Binding-site contacts:
Ligand atom C1 contacts residue SER183 of chain 1.A at 3.7 Å.
Ligand atom C10 contacts residue LEU324 of chain 1.A at 3.8 Å (hydrophobic).
Ligand atom C2 contacts residue CYS104 of chain 1.A at 3.9 Å (hydrophobic).
Ligand atom C37 contacts residue GLN270 of chain 1.A at 3.9 Å.
Ligand atom C31 contacts residue SER281 of chain 1.A at 3.6 Å.
Ligand atom O42 contacts residue TYR189 of chain 1.A at 3.7 Å.
Ligand atom O18 contacts residue PHE285 of chain 1.A at 3.2 Å.
Ligand atom N11 contacts residue PHE285 of chain 1.A at 3.7 Å.
Ligand atom C31 contacts residue TYR189 of chain 1.A at 3.5 Å (hydrophobic).
Ligand atom C37 contacts residue HIS214 of chain 1.A at 3.9 Å.
Ligand atom C1 contacts residue CYS104 of chain 1.A at 3.9 Å (hydrophobic).
Ligand atom C33 contacts residue GLN225 of chain 1.A at 3.9 Å.
Ligand atom C16 contacts residue PHE211 of chain 1.A at 3.3 Å (hydrophobic).
Ligand atom S17 contacts residue FE1 of chain 1.H at 3.8 Å.
Ligand atom C37 contacts residue LEU231 of chain 1.A at 4.0 Å (hydrophobic).
Ligand atom O18 contacts residue PRO283 of chain 1.A at 3.8 Å.
Ligand atom O15 contacts residue LEU324 of chain 1.A at 3.6 Å.
Ligand atom C33 contacts residue LEU231 of chain 1.A at 3.9 Å (hydrophobic).
Ligand atom N14 contacts residue TYR91 of chain 1.A at 3.0 Å (h-bond).
Ligand atom C33 contacts residue SER281 of chain 1.A at 3.8 Å.
Ligand atom S17 contacts residue PHE211 of chain 1.A at 3.2 Å.
Ligand atom C33 contacts residue LEU223 of chain 1.A at 3.5 Å (hydrophobic).
Ligand atom N14 contacts residue CYS104 of chain 1.A at 3.8 Å.
Ligand atom O20 contacts residue CYS104 of chain 1.A at 4.0 Å.
Ligand atom C1 contacts residue ARG87 of chain 1.A at 3.4 Å.
Ligand atom O43 contacts residue TYR189 of chain 1.A at 2.5 Å (h-bond).
Ligand atom C30 contacts residue ILE187 of chain 1.A at 4.0 Å (hydrophobic).
Ligand atom O42 contacts residue SER281 of chain 1.A at 2.7 Å (h-bond).
Ligand atom C31 contacts residue ILE187 of chain 1.A at 3.9 Å (hydrophobic).
Ligand atom S17 contacts residue HIS214 of chain 1.A at 3.1 Å (h-bond).
Ligand atom O15 contacts residue THR331 of chain 1.A at 3.9 Å.
Ligand atom C4 contacts residue PHE285 of chain 1.A at 3.8 Å (hydrophobic).
Ligand atom O19 contacts residue SER183 of chain 1.A at 2.7 Å (h-bond).
Ligand atom O20 contacts residue ARG87 of chain 1.A at 2.7 Å (salt-bridge).
Ligand atom S17 contacts residue LEU324 of chain 1.A at 3.8 Å.
Ligand atom O19 contacts residue ARG87 of chain 1.A at 2.8 Å (salt-bridge).
Ligand atom C3 contacts residue LEU321 of chain 1.A at 3.9 Å (hydrophobic).
Ligand atom C37 contacts residue VAL272 of chain 1.A at 3.3 Å (hydrophobic).
Ligand atom O20 contacts residue LEU321 of chain 1.A at 3.8 Å.
Ligand atom O42 contacts residue GLN225 of chain 1.A at 3.6 Å (h-bond).

This protein binds this small molecule.
Small molecule (SMILES): CC(C)[C@@H](NC(=O)[C@H](CS)NC(=O)CCC[C@H](N)C(=O)O)C(=O)O

Sequence of chain 1.A:
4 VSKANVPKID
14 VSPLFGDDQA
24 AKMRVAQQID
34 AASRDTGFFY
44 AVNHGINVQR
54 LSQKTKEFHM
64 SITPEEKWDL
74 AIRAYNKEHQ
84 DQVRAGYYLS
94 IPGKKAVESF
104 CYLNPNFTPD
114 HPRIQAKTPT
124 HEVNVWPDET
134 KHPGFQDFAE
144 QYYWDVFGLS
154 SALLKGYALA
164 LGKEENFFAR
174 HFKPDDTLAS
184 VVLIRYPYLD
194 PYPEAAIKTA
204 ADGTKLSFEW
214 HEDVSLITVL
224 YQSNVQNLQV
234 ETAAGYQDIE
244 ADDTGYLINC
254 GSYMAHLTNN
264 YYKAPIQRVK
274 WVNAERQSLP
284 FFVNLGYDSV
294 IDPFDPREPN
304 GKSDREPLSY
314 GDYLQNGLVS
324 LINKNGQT